Sequence of chain 1.B:
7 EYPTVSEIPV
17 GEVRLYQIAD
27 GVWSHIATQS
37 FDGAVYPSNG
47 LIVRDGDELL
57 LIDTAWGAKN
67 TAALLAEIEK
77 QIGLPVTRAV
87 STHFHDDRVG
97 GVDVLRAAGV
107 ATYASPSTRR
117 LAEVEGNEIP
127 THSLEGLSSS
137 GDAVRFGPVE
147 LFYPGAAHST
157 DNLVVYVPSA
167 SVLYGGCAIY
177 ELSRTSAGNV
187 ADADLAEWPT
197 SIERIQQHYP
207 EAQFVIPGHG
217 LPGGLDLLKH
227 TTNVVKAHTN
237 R

Binding-site contacts:
Ligand atom CAQ contacts residue ARG180 of chain 1.B at 3.9 Å.
Ligand atom CAT contacts residue HIS215 of chain 1.B at 3.6 Å.
Ligand atom CAO contacts residue TYR42 of chain 1.B at 3.9 Å (hydrophobic).
Ligand atom CAR contacts residue TYR42 of chain 1.B at 3.5 Å (hydrophobic).
Ligand atom CAH contacts residue TRP62 of chain 1.B at 3.6 Å (hydrophobic).
Ligand atom SAK contacts residue HIS215 of chain 1.B at 3.8 Å.
Ligand atom CAM contacts residue HIS215 of chain 1.B at 3.8 Å.
Ligand atom CAL contacts residue HIS215 of chain 1.B at 3.4 Å.
Ligand atom CAP contacts residue ARG180 of chain 1.B at 3.6 Å.
Ligand atom CAJ contacts residue ASP93 of chain 1.B at 3.4 Å.
Ligand atom CAS contacts residue ARG180 of chain 1.B at 3.8 Å.
Ligand atom SAK contacts residue ZN1 of chain 1.H at 2.3 Å.
Ligand atom SAK contacts residue ZN1 of chain 1.G at 2.3 Å.
Ligand atom OAF contacts residue TRP62 of chain 1.B at 3.4 Å.
Ligand atom CAA contacts residue PHE37 of chain 1.B at 3.5 Å (hydrophobic).
Ligand atom CAT contacts residue ARG180 of chain 1.B at 3.9 Å.
Ligand atom SAK contacts residue HIS154 of chain 1.B at 3.3 Å (h-bond).
Ligand atom CAM contacts residue TRP62 of chain 1.B at 3.9 Å (hydrophobic).
Ligand atom CAS contacts residue TYR42 of chain 1.B at 3.6 Å (hydrophobic).
Ligand atom OAE contacts residue ASN185 of chain 1.B at 2.9 Å (h-bond).
Ligand atom CAL contacts residue ASP93 of chain 1.B at 3.9 Å.
Ligand atom CAP contacts residue TYR42 of chain 1.B at 3.8 Å (hydrophobic).
Ligand atom CAH contacts residue ASP93 of chain 1.B at 3.9 Å.
Ligand atom CAA contacts residue TYR42 of chain 1.B at 3.5 Å (hydrophobic).
Ligand atom CAL contacts residue ZN1 of chain 1.H at 3.7 Å.
Ligand atom CAJ contacts residue ZN1 of chain 1.G at 3.3 Å.
Ligand atom CAQ contacts residue TYR42 of chain 1.B at 3.4 Å (hydrophobic).
Ligand atom CAG contacts residue TRP62 of chain 1.B at 3.9 Å (hydrophobic).
Ligand atom SAK contacts residue CYS173 of chain 1.B at 3.9 Å.
Ligand atom CAH contacts residue ASP92 of chain 1.B at 3.2 Å.
Ligand atom CAG contacts residue PHE37 of chain 1.B at 3.9 Å (hydrophobic).
Ligand atom SAK contacts residue ASP93 of chain 1.B at 3.5 Å (salt-bridge).
Ligand atom CAL contacts residue TRP62 of chain 1.B at 3.8 Å (hydrophobic).
Ligand atom CAJ contacts residue HIS91 of chain 1.B at 3.7 Å.
Ligand atom CAN contacts residue HIS215 of chain 1.B at 3.5 Å.
Ligand atom CAR contacts residue ARG180 of chain 1.B at 3.7 Å.
Ligand atom CAJ contacts residue ZN1 of chain 1.H at 3.5 Å.
Ligand atom CAB contacts residue PHE37 of chain 1.B at 3.8 Å (hydrophobic).
Ligand atom SAK contacts residue HIS91 of chain 1.B at 3.6 Å.
Ligand atom CAT contacts residue TYR42 of chain 1.B at 3.8 Å (hydrophobic).

A protein and the small-molecule ligand that binds it are described below.
Small molecule (SMILES): CCOP(=O)(OCC)[C@@H](CS)CCCc1ccccc1